The protein below binds the small molecule below.
Small molecule (SMILES): Nc1nc2cc3[nH]c(NCCN4CCOCC4)nc3cc2c(=O)[nH]1

Binding-site contacts:
Ligand atom C6 contacts residue CYS158 of chain 2.A at 3.6 Å (hydrophobic).
Ligand atom C8 contacts residue ASP102 of chain 2.A at 3.5 Å.
Ligand atom O1 contacts residue GLN203 of chain 2.A at 2.9 Å (h-bond).
Ligand atom O1 contacts residue GLY229 of chain 2.A at 3.3 Å.
Ligand atom C11 contacts residue TYR106 of chain 2.A at 3.6 Å (hydrophobic).
Ligand atom C2 contacts residue ALA232 of chain 2.A at 3.7 Å (hydrophobic).
Ligand atom O1 contacts residue ASP156 of chain 2.A at 3.5 Å (salt-bridge).
Ligand atom N22 contacts residue ASP102 of chain 2.A at 2.8 Å (salt-bridge).
Ligand atom N22 contacts residue ILE201 of chain 2.A at 3.6 Å.
Ligand atom N9 contacts residue MET260 of chain 2.A at 3.4 Å.
Ligand atom C1 contacts residue GLY261 of chain 2.A at 3.7 Å.
Ligand atom N2 contacts residue TYR106 of chain 2.A at 3.7 Å.
Ligand atom O2 contacts residue ARG286 of chain 2.A at 3.1 Å (salt-bridge).
Ligand atom C2 contacts residue GLY261 of chain 2.A at 3.7 Å.
Ligand atom O1 contacts residue CYS158 of chain 2.A at 3.4 Å.
Ligand atom N22 contacts residue ASP156 of chain 2.A at 2.8 Å (salt-bridge).
Ligand atom C6 contacts residue ASP156 of chain 2.A at 3.6 Å.
Ligand atom C13 contacts residue VAL282 of chain 2.A at 3.7 Å (hydrophobic).
Ligand atom C8 contacts residue MET260 of chain 2.A at 3.7 Å (hydrophobic).
Ligand atom C8 contacts residue ASP156 of chain 2.A at 3.5 Å.
Ligand atom C1 contacts residue ALA232 of chain 2.A at 3.7 Å (hydrophobic).
Ligand atom C10 contacts residue ASP102 of chain 2.A at 3.7 Å.
Ligand atom O1 contacts residue GLY230 of chain 2.A at 2.8 Å (h-bond).
Ligand atom N7 contacts residue ASP156 of chain 2.A at 2.7 Å (salt-bridge).
Ligand atom N2 contacts residue MET260 of chain 2.A at 3.5 Å (h-bond).
Ligand atom C4 contacts residue CYS158 of chain 2.A at 3.6 Å (hydrophobic).
Ligand atom N2 contacts residue LEU231 of chain 2.A at 2.8 Å (h-bond).
Ligand atom N13 contacts residue GLY261 of chain 2.A at 3.6 Å.
Ligand atom N9 contacts residue TYR106 of chain 2.A at 3.5 Å.
Ligand atom N2 contacts residue ALA232 of chain 2.A at 3.7 Å.
Ligand atom N22 contacts residue SER103 of chain 2.A at 3.6 Å.
Ligand atom C3 contacts residue LEU231 of chain 2.A at 3.7 Å (hydrophobic).
Ligand atom N9 contacts residue ASP102 of chain 2.A at 2.8 Å (salt-bridge).
Ligand atom C10 contacts residue TYR106 of chain 2.A at 3.5 Å (hydrophobic).
Ligand atom C7 contacts residue TYR106 of chain 2.A at 3.3 Å (hydrophobic).
Ligand atom C3 contacts residue TYR106 of chain 2.A at 3.5 Å (hydrophobic).
Ligand atom C12 contacts residue TYR106 of chain 2.A at 3.4 Å (hydrophobic).
Ligand atom N14 contacts residue ALA232 of chain 2.A at 2.9 Å (h-bond).
Ligand atom C1 contacts residue MET260 of chain 2.A at 3.7 Å (hydrophobic).
Ligand atom C13 contacts residue ARG286 of chain 2.A at 3.7 Å.

Sequence of chain 2.A:
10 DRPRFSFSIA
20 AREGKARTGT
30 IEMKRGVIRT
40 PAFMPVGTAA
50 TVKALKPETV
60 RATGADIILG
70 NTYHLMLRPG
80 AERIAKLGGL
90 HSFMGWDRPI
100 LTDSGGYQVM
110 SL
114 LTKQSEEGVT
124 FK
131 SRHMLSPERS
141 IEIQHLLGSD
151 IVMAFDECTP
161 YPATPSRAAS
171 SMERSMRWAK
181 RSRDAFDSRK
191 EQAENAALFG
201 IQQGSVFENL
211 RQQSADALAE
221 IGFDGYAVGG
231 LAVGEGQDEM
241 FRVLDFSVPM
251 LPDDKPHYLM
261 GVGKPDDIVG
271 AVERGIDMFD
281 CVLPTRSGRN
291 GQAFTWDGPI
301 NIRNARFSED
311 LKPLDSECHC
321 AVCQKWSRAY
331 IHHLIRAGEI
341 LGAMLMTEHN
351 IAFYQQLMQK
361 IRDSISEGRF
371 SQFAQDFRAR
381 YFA